Binding-site contacts:
Ligand atom C13 contacts residue NDP1 of chain 1.H at 3.7 Å.
Ligand atom C11 contacts residue HIS276 of chain 1.A at 3.6 Å.
Ligand atom C16 contacts residue PHE277 of chain 1.A at 3.9 Å (hydrophobic).
Ligand atom C12 contacts residue NDP1 of chain 1.H at 3.6 Å.
Ligand atom O04 contacts residue THR179 of chain 1.A at 4.0 Å.
Ligand atom C25 contacts residue MET125 of chain 1.A at 3.5 Å (hydrophobic).
Ligand atom O04 contacts residue GLN176 of chain 1.A at 3.9 Å.
Ligand atom O01 contacts residue HIS276 of chain 1.A at 3.9 Å.
Ligand atom C26 contacts residue LEU180 of chain 1.A at 3.2 Å (hydrophobic).
Ligand atom O03 contacts residue GLY124 of chain 1.A at 3.5 Å.
Ligand atom C19 contacts residue NDP1 of chain 1.H at 3.5 Å.
Ligand atom C26 contacts residue ASN173 of chain 1.A at 3.3 Å.
Ligand atom C25 contacts residue ALA164 of chain 1.A at 3.6 Å (hydrophobic).
Ligand atom O04 contacts residue TYR169 of chain 1.A at 3.9 Å.
Ligand atom O06 contacts residue GLY178 of chain 1.A at 2.8 Å (h-bond).
Ligand atom C22 contacts residue ALA272 of chain 1.A at 2.8 Å (hydrophobic).
Ligand atom C15 contacts residue NDP1 of chain 1.H at 3.5 Å.
Ligand atom C18 contacts residue PHE277 of chain 1.A at 3.9 Å (hydrophobic).
Ligand atom O05 contacts residue LYS144 of chain 1.A at 3.2 Å (salt-bridge).
Ligand atom C26 contacts residue VAL46 of chain 2.C at 3.6 Å (hydrophobic).
Ligand atom O05 contacts residue MET125 of chain 1.A at 3.5 Å (h-bond).
Ligand atom C09 contacts residue NDP1 of chain 1.H at 3.7 Å.
Ligand atom C25 contacts residue ILE280 of chain 1.A at 3.5 Å (hydrophobic).
Ligand atom C16 contacts residue TYR169 of chain 1.A at 4.0 Å (hydrophobic).
Ligand atom C26 contacts residue TYR169 of chain 1.A at 3.6 Å (hydrophobic).
Ligand atom O01 contacts residue VAL92 of chain 1.A at 3.7 Å.
Ligand atom O03 contacts residue NDP1 of chain 1.H at 3.2 Å (h-bond).
Ligand atom O02 contacts residue NDP1 of chain 1.H at 3.2 Å.
Ligand atom O02 contacts residue VAL92 of chain 1.A at 3.4 Å.
Ligand atom C25 contacts residue NDP1 of chain 1.H at 3.5 Å.
Ligand atom C23 contacts residue NDP1 of chain 1.H at 3.6 Å.
Ligand atom O06 contacts residue MET177 of chain 1.A at 3.4 Å.
Ligand atom O05 contacts residue GLY124 of chain 1.A at 3.9 Å.
Ligand atom C14 contacts residue PHE277 of chain 1.A at 3.8 Å (hydrophobic).
Ligand atom O04 contacts residue ASN173 of chain 1.A at 3.6 Å.
Ligand atom C18 contacts residue ALA272 of chain 1.A at 3.0 Å (hydrophobic).
Ligand atom C17 contacts residue NDP1 of chain 1.H at 3.8 Å.
Ligand atom C21 contacts residue NDP1 of chain 1.H at 3.8 Å.
Ligand atom O03 contacts residue MET125 of chain 1.A at 3.1 Å (h-bond).
Ligand atom C26 contacts residue THR179 of chain 1.A at 3.4 Å.

A protein and the small-molecule ligand that binds it are described below.
Small molecule (SMILES): COc1cc(C[C@@H](CO)[C@H](CO)Cc2ccc(O)c(OC)c2)ccc1O

Sequence of chain 1.A:
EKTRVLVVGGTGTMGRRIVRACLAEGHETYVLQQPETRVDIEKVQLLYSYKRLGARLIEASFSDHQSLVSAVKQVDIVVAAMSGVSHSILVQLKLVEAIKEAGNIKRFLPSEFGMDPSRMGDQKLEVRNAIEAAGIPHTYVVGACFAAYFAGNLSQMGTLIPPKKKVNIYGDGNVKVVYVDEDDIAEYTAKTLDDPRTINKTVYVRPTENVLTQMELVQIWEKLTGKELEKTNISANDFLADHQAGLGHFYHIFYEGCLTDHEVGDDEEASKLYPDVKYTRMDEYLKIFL

Sequence of chain 2.C:
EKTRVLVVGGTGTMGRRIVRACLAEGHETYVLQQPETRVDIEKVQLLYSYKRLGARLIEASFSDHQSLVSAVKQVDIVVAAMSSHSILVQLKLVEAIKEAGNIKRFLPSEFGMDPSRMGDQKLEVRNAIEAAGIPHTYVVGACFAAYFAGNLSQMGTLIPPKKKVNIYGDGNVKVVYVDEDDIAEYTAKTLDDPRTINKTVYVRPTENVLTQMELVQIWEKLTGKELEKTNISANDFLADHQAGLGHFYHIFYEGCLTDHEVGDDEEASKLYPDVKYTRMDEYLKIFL